Sequence of chain 1.A:
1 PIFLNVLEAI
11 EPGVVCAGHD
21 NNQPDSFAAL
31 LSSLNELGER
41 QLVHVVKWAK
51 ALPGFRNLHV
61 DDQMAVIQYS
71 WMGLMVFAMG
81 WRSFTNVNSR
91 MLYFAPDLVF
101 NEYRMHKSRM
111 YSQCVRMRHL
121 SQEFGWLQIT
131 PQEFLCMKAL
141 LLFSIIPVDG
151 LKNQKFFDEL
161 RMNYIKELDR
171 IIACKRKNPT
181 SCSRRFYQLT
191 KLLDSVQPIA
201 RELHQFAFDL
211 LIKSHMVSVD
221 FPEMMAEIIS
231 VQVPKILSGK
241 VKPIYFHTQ

The small molecule below binds the protein below.
Small molecule (SMILES): CC(=O)O[C@]1(C(C)=O)CC[C@H]2[C@@H]3C=C(Cl)C4=CC(=O)[C@@H]5C[C@@H]5[C@]4(C)[C@H]3CC[C@@]21C

Binding-site contacts:
Ligand atom C16 contacts residue MET110 of chain 1.A at 3.4 Å (hydrophobic).
Ligand atom O3 contacts residue ARG82 of chain 1.A at 3.3 Å (salt-bridge).
Ligand atom O20 contacts residue PHE221 of chain 1.A at 3.9 Å.
Ligand atom O23 contacts residue MET110 of chain 1.A at 3.9 Å.
Ligand atom O23 contacts residue LEU210 of chain 1.A at 3.5 Å.
Ligand atom C19 contacts residue TRP71 of chain 1.A at 3.8 Å (hydrophobic).
Ligand atom C1 contacts residue GLY38 of chain 1.A at 3.8 Å.
Ligand atom C4 contacts residue MET75 of chain 1.A at 3.9 Å (hydrophobic).
Ligand atom O17 contacts residue MET110 of chain 1.A at 3.6 Å.
Ligand atom O20 contacts residue LEU31 of chain 1.A at 3.0 Å.
Ligand atom C7 contacts residue MET72 of chain 1.A at 3.6 Å (hydrophobic).
Ligand atom C24 contacts residue SER108 of chain 1.A at 3.6 Å.
Ligand atom C1 contacts residue LEU34 of chain 1.A at 3.6 Å (hydrophobic).
Ligand atom C15 contacts residue MET110 of chain 1.A at 3.5 Å (hydrophobic).
Ligand atom C24 contacts residue LEU34 of chain 1.A at 3.5 Å (hydrophobic).
Ligand atom C4 contacts residue PHE94 of chain 1.A at 3.7 Å (hydrophobic).
Ligand atom O20 contacts residue LEU210 of chain 1.A at 3.5 Å.
Ligand atom C12 contacts residue LEU34 of chain 1.A at 3.7 Å (hydrophobic).
Ligand atom C24 contacts residue MET110 of chain 1.A at 3.2 Å (hydrophobic).
Ligand atom C22 contacts residue PHE94 of chain 1.A at 3.9 Å (hydrophobic).
Ligand atom C3 contacts residue GLN41 of chain 1.A at 3.4 Å.
Ligand atom C12 contacts residue ASN35 of chain 1.A at 3.3 Å.
Ligand atom C22 contacts residue LEU37 of chain 1.A at 3.6 Å (hydrophobic).
Ligand atom C21 contacts residue ALA207 of chain 1.A at 3.1 Å (hydrophobic).
Ligand atom O20 contacts residue ASN35 of chain 1.A at 3.3 Å (h-bond).
Ligand atom C18 contacts residue MET225 of chain 1.A at 3.8 Å (hydrophobic).
Ligand atom C20 contacts residue LEU210 of chain 1.A at 3.9 Å (hydrophobic).
Ligand atom O17 contacts residue LEU34 of chain 1.A at 3.8 Å.
Ligand atom O3 contacts residue GLN41 of chain 1.A at 3.1 Å (h-bond).
Ligand atom C11 contacts residue LEU34 of chain 1.A at 3.7 Å (hydrophobic).
Ligand atom C21 contacts residue PHE221 of chain 1.A at 3.6 Å (hydrophobic).
Ligand atom C2 contacts residue GLN41 of chain 1.A at 3.0 Å.
Ligand atom C2 contacts residue LEU37 of chain 1.A at 3.7 Å (hydrophobic).
Ligand atom O23 contacts residue PHE206 of chain 1.A at 3.1 Å.
Ligand atom C3 contacts residue PHE94 of chain 1.A at 3.7 Å (hydrophobic).
Ligand atom C21 contacts residue LEU210 of chain 1.A at 3.8 Å (hydrophobic).
Ligand atom C23 contacts residue MET110 of chain 1.A at 3.3 Å (hydrophobic).
Ligand atom CL6 contacts residue VAL76 of chain 1.A at 3.8 Å.
Ligand atom CL6 contacts residue MET117 of chain 1.A at 3.7 Å.
Ligand atom C22 contacts residue LEU34 of chain 1.A at 3.6 Å (hydrophobic).